This small molecule binds to this protein.
Small molecule (SMILES): O/N=C/c1ccc(-c2ccc(O)cc2)c(Cl)c1O

Sequence of chain 1.B:
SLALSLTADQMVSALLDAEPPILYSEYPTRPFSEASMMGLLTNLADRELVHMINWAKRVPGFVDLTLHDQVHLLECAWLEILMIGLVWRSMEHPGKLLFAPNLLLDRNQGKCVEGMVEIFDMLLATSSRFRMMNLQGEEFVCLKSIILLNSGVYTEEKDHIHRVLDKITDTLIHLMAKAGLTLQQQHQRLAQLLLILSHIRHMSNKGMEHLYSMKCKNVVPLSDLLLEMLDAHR

Binding-site contacts:
Ligand atom O10 contacts residue MET124 of chain 1.B at 3.0 Å.
Ligand atom C02 contacts residue LEU90 of chain 1.B at 3.9 Å (hydrophobic).
Ligand atom C03 contacts residue LEU90 of chain 1.B at 3.4 Å (hydrophobic).
Ligand atom O01 contacts residue ARG97 of chain 1.B at 3.0 Å (salt-bridge).
Ligand atom O01 contacts residue LEU94 of chain 1.B at 3.9 Å.
Ligand atom C12 contacts residue GLY224 of chain 1.B at 4.2 Å.
Ligand atom N13 contacts residue MET46 of chain 1.B at 3.0 Å.
Ligand atom C09 contacts residue LEU49 of chain 1.B at 4.3 Å (hydrophobic).
Ligand atom C18 contacts residue LEU52 of chain 1.B at 4.2 Å (hydrophobic).
Ligand atom CL contacts residue LEU131 of chain 1.B at 4.1 Å.
Ligand atom C04 contacts residue LEU94 of chain 1.B at 4.3 Å (hydrophobic).
Ligand atom C03 contacts residue LEU94 of chain 1.B at 3.9 Å (hydrophobic).
Ligand atom CL contacts residue MET124 of chain 1.B at 3.8 Å.
Ligand atom C12 contacts residue MET46 of chain 1.B at 3.9 Å (hydrophobic).
Ligand atom O14 contacts residue MET231 of chain 1.B at 3.8 Å.
Ligand atom C18 contacts residue PHE107 of chain 1.B at 4.2 Å (hydrophobic).
Ligand atom C16 contacts residue LEU49 of chain 1.B at 4.3 Å (hydrophobic).
Ligand atom C18 contacts residue GLU56 of chain 1.B at 3.2 Å.
Ligand atom C17 contacts residue LEU49 of chain 1.B at 3.8 Å (hydrophobic).
Ligand atom O01 contacts residue LEU90 of chain 1.B at 3.5 Å (h-bond).
Ligand atom C16 contacts residue ALA53 of chain 1.B at 4.1 Å (hydrophobic).
Ligand atom O14 contacts residue LEU228 of chain 1.B at 3.5 Å (h-bond).
Ligand atom N13 contacts residue HIS227 of chain 1.B at 3.8 Å.
Ligand atom C07 contacts residue LEU49 of chain 1.B at 4.2 Å (hydrophobic).
Ligand atom CL contacts residue LEU49 of chain 1.B at 4.3 Å.
Ligand atom C02 contacts residue LEU94 of chain 1.B at 4.3 Å (hydrophobic).
Ligand atom C03 contacts residue MET91 of chain 1.B at 4.2 Å (hydrophobic).
Ligand atom C17 contacts residue ALA53 of chain 1.B at 4.0 Å (hydrophobic).
Ligand atom O14 contacts residue HIS227 of chain 1.B at 3.1 Å (h-bond).
Ligand atom C02 contacts residue ARG97 of chain 1.B at 4.2 Å.
Ligand atom C17 contacts residue PHE107 of chain 1.B at 4.3 Å (hydrophobic).
Ligand atom C09 contacts residue MET124 of chain 1.B at 4.0 Å (hydrophobic).
Ligand atom O14 contacts residue MET46 of chain 1.B at 3.2 Å.
Ligand atom C16 contacts residue LEU87 of chain 1.B at 4.3 Å (hydrophobic).
Ligand atom C05 contacts residue PHE107 of chain 1.B at 4.3 Å (hydrophobic).
Ligand atom O01 contacts residue GLU56 of chain 1.B at 2.8 Å (salt-bridge).
Ligand atom C12 contacts residue LEU228 of chain 1.B at 3.9 Å (hydrophobic).
Ligand atom C02 contacts residue GLU56 of chain 1.B at 3.4 Å.
Ligand atom C04 contacts residue LEU90 of chain 1.B at 4.2 Å (hydrophobic).
Ligand atom CL contacts residue PHE107 of chain 1.B at 3.8 Å.